Binding-site contacts:
Ligand atom O7 contacts residue ASN212 of chain 50.B at 4.5 Å.
Ligand atom C5 contacts residue ASN212 of chain 50.B at 3.7 Å.
Ligand atom C3 contacts residue ASN212 of chain 50.B at 3.8 Å.
Ligand atom O6 contacts residue ASN212 of chain 50.B at 4.4 Å.
Ligand atom N2 contacts residue ILE211 of chain 50.B at 4.0 Å.
Ligand atom N2 contacts residue ASN212 of chain 50.B at 2.9 Å (h-bond).
Ligand atom C7 contacts residue ASN212 of chain 50.B at 3.9 Å.
Ligand atom C2 contacts residue ASN212 of chain 50.B at 2.5 Å.
Ligand atom C1 contacts residue ILE211 of chain 50.B at 4.1 Å (hydrophobic).
Ligand atom O5 contacts residue ASN212 of chain 50.B at 2.4 Å (h-bond).
Ligand atom C1 contacts residue ASN212 of chain 50.B at 1.4 Å.
Ligand atom C4 contacts residue ASN212 of chain 50.B at 4.2 Å.

The small molecule below binds the protein below.
Small molecule (SMILES): CC(=O)N[C@@H]1[C@@H](O)[C@H](O)[C@@H](CO)O[C@H]1O

Sequence of chain 50.B:
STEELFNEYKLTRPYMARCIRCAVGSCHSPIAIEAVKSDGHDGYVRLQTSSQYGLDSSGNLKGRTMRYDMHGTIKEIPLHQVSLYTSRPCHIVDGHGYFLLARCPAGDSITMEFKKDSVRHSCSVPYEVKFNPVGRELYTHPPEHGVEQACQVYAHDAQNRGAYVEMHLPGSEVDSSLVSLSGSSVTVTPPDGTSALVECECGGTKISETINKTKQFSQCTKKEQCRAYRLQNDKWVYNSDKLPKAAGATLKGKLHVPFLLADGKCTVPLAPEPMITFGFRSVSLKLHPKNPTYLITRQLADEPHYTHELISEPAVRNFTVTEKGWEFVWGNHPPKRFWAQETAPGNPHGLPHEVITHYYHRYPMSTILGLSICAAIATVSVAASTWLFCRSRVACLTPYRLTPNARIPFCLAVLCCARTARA